Sequence of chain 1.C:
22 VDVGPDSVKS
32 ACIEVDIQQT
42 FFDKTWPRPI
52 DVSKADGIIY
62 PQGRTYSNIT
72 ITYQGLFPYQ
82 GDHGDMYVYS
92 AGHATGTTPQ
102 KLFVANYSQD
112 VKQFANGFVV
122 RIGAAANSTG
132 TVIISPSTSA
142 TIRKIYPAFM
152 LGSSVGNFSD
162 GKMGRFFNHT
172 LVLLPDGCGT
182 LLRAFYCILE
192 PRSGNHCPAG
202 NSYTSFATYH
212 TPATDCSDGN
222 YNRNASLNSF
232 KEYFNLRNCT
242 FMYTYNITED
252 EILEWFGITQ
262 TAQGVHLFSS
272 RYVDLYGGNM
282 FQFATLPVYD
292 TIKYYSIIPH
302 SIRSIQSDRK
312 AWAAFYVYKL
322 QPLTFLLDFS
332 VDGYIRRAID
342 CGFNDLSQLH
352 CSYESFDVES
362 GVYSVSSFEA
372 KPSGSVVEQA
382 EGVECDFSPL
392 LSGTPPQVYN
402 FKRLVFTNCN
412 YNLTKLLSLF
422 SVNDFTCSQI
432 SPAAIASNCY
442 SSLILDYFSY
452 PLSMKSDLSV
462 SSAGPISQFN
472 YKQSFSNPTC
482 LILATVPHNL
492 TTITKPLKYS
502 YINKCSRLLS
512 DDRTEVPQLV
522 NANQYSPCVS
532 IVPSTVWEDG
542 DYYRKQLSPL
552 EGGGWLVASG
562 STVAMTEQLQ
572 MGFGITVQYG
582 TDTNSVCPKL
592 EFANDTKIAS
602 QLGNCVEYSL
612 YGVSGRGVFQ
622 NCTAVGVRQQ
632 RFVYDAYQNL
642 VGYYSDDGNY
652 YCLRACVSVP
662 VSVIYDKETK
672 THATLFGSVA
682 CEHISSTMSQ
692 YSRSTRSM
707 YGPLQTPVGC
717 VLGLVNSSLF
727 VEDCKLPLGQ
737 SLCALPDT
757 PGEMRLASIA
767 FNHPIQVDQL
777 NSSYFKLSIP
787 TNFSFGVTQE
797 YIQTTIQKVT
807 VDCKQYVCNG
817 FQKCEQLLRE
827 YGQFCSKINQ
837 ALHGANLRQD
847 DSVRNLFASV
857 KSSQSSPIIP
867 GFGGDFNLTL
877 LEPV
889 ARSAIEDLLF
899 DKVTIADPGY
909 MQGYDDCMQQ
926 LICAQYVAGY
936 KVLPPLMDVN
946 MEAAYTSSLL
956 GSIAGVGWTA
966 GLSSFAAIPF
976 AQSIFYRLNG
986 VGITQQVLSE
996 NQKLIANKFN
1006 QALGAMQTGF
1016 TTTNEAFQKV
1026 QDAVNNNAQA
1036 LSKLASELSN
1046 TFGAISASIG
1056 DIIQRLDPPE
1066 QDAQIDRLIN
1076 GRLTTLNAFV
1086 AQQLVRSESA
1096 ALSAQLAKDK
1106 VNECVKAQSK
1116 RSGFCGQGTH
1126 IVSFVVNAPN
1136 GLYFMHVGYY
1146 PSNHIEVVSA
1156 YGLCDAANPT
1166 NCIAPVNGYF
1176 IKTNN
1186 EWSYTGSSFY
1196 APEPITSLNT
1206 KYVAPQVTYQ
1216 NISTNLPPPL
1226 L

Binding-site contacts:
Ligand atom N2 contacts residue ASN622 of chain 1.C at 3.0 Å (h-bond).
Ligand atom C1 contacts residue TYR652 of chain 1.C at 4.1 Å (hydrophobic).
Ligand atom O4 contacts residue ASN622 of chain 1.C at 4.1 Å.
Ligand atom C6 contacts residue THR624 of chain 1.C at 3.7 Å.
Ligand atom C3 contacts residue ASN650 of chain 1.C at 3.4 Å.
Ligand atom C1 contacts residue ASN650 of chain 1.C at 4.1 Å.
Ligand atom C5 contacts residue CYS623 of chain 1.C at 3.4 Å (hydrophobic).
Ligand atom C2 contacts residue ASN650 of chain 1.C at 4.1 Å.
Ligand atom C4 contacts residue ASN622 of chain 1.C at 3.5 Å.
Ligand atom O2 contacts residue ASN622 of chain 1.C at 3.8 Å.
Ligand atom C6 contacts residue CYS623 of chain 1.C at 3.9 Å (hydrophobic).
Ligand atom C2 contacts residue ASN622 of chain 1.C at 4.4 Å.
Ligand atom C8 contacts residue LEU603 of chain 1.C at 4.3 Å (hydrophobic).
Ligand atom C5 contacts residue THR624 of chain 1.C at 3.8 Å.
Ligand atom O6 contacts residue CYS623 of chain 1.C at 3.6 Å.
Ligand atom O6 contacts residue ASN622 of chain 1.C at 4.1 Å.
Ligand atom C7 contacts residue ASN622 of chain 1.C at 4.0 Å.
Ligand atom C5 contacts residue ASN622 of chain 1.C at 3.6 Å.
Ligand atom O3 contacts residue ASN650 of chain 1.C at 4.1 Å.
Ligand atom O7 contacts residue ASN622 of chain 1.C at 4.5 Å.
Ligand atom C3 contacts residue ASN622 of chain 1.C at 3.6 Å.
Ligand atom O5 contacts residue ASN622 of chain 1.C at 2.3 Å (h-bond).
Ligand atom N2 contacts residue TYR652 of chain 1.C at 3.4 Å (h-bond).
Ligand atom N2 contacts residue ASN650 of chain 1.C at 4.1 Å.
Ligand atom C5 contacts residue ASN650 of chain 1.C at 4.1 Å.
Ligand atom O5 contacts residue CYS623 of chain 1.C at 4.3 Å.
Ligand atom C8 contacts residue TYR652 of chain 1.C at 3.4 Å (hydrophobic).
Ligand atom C4 contacts residue CYS623 of chain 1.C at 3.9 Å (hydrophobic).
Ligand atom C4 contacts residue ASN622 of chain 1.C at 4.2 Å.
Ligand atom C3 contacts residue ASN622 of chain 1.C at 3.8 Å.
Ligand atom O3 contacts residue ASN622 of chain 1.C at 3.5 Å.
Ligand atom C1 contacts residue ASN622 of chain 1.C at 1.4 Å.
Ligand atom C3 contacts residue CYS623 of chain 1.C at 4.2 Å (hydrophobic).
Ligand atom C4 contacts residue ASN650 of chain 1.C at 4.0 Å.
Ligand atom C7 contacts residue TYR652 of chain 1.C at 3.9 Å (hydrophobic).
Ligand atom O5 contacts residue CYS623 of chain 1.C at 4.5 Å.
Ligand atom O4 contacts residue ASN650 of chain 1.C at 4.1 Å.
Ligand atom C2 contacts residue ASN622 of chain 1.C at 2.5 Å.

A small-molecule ligand and the protein it binds are described below.
Small molecule (SMILES): CC(=O)N[C@H]1CO[C@H](CO[C@@H]2O[C@@H](C)[C@@H](O)[C@@H](O)[C@@H]2O)[C@@H](O)[C@@H]1O